Sequence of chain 3.A:
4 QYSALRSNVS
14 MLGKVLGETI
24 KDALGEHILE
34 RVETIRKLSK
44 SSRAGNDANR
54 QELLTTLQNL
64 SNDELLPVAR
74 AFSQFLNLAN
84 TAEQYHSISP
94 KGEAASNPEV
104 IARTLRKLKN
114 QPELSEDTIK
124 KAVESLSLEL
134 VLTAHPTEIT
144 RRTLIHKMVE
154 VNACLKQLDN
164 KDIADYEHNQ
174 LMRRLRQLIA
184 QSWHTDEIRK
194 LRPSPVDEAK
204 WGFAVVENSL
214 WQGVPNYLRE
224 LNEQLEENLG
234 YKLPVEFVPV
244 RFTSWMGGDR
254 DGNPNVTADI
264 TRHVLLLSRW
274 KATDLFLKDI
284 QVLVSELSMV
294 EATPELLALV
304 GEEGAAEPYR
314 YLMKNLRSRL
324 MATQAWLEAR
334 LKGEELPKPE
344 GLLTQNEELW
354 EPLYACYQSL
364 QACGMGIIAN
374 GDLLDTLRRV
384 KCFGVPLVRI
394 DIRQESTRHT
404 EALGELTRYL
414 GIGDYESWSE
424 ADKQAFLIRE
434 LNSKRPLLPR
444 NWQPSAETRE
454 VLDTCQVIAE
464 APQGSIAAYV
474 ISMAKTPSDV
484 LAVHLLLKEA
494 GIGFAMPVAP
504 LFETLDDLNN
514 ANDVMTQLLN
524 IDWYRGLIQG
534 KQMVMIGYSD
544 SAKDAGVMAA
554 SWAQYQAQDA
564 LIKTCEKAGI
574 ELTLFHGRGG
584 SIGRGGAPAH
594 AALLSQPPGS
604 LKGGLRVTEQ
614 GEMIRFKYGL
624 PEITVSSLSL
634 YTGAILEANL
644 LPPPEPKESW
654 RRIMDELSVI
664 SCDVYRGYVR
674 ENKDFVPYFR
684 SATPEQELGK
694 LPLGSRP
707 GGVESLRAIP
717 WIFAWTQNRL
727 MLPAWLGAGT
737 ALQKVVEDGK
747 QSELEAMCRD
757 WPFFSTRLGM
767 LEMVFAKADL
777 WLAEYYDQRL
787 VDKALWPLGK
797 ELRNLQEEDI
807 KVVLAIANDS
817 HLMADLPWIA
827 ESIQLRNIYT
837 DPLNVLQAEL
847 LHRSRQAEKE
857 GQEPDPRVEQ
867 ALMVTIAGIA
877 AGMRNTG

Binding-site contacts:
Ligand atom N contacts residue ARG587 of chain 3.A at 3.2 Å (salt-bridge).
Ligand atom C contacts residue ILE825 of chain 3.A at 4.4 Å (hydrophobic).
Ligand atom CB contacts residue ASN881 of chain 3.A at 3.5 Å.
Ligand atom OD2 contacts residue ARG832 of chain 3.A at 3.0 Å (salt-bridge).
Ligand atom CG contacts residue LYS773 of chain 3.A at 3.4 Å.
Ligand atom OD2 contacts residue MET879 of chain 3.A at 3.8 Å.
Ligand atom CB contacts residue MET769 of chain 3.A at 3.9 Å (hydrophobic).
Ligand atom N contacts residue MET616 of chain 3.A at 4.5 Å.
Ligand atom O contacts residue PRO591 of chain 3.A at 3.9 Å.
Ligand atom C contacts residue ASN881 of chain 3.A at 3.8 Å.
Ligand atom CB contacts residue ILE829 of chain 3.A at 4.2 Å (hydrophobic).
Ligand atom OXT contacts residue MET769 of chain 3.A at 4.0 Å.
Ligand atom CB contacts residue LYS773 of chain 3.A at 3.5 Å.
Ligand atom OD2 contacts residue ILE829 of chain 3.A at 4.4 Å.
Ligand atom CG contacts residue ILE829 of chain 3.A at 4.2 Å (hydrophobic).
Ligand atom OD1 contacts residue ARG880 of chain 3.A at 4.1 Å.
Ligand atom CA contacts residue ARG587 of chain 3.A at 4.2 Å.
Ligand atom N contacts residue ASN881 of chain 3.A at 2.9 Å (h-bond).
Ligand atom OD2 contacts residue ASN881 of chain 3.A at 3.6 Å.
Ligand atom CG contacts residue ARG832 of chain 3.A at 3.3 Å.
Ligand atom CG contacts residue ASN881 of chain 3.A at 3.7 Å.
Ligand atom CB contacts residue ILE825 of chain 3.A at 3.9 Å (hydrophobic).
Ligand atom C contacts residue ARG587 of chain 3.A at 3.5 Å.
Ligand atom CA contacts residue ASN881 of chain 3.A at 3.6 Å.
Ligand atom O contacts residue MET769 of chain 3.A at 3.6 Å.
Ligand atom CG contacts residue ARG880 of chain 3.A at 4.3 Å.
Ligand atom C contacts residue MET769 of chain 3.A at 3.9 Å (hydrophobic).
Ligand atom OD2 contacts residue LYS773 of chain 3.A at 2.6 Å (salt-bridge).
Ligand atom O contacts residue ARG587 of chain 3.A at 2.5 Å (salt-bridge).
Ligand atom OD1 contacts residue ILE825 of chain 3.A at 4.0 Å.
Ligand atom CA contacts residue ILE825 of chain 3.A at 3.9 Å (hydrophobic).
Ligand atom OXT contacts residue ARG587 of chain 3.A at 3.1 Å (salt-bridge).
Ligand atom CG contacts residue ILE825 of chain 3.A at 4.4 Å (hydrophobic).
Ligand atom OXT contacts residue ASN881 of chain 3.A at 2.8 Å (h-bond).
Ligand atom OD1 contacts residue ILE829 of chain 3.A at 4.4 Å.
Ligand atom OD2 contacts residue ARG880 of chain 3.A at 3.7 Å.
Ligand atom O contacts residue ILE825 of chain 3.A at 3.9 Å.
Ligand atom OD1 contacts residue ARG832 of chain 3.A at 2.7 Å (salt-bridge).

This small molecule binds to this protein.
Small molecule (SMILES): N[C@@H](CC(=O)O)C(=O)O